Binding-site contacts:
Ligand atom C7 contacts residue ASN1134 of chain 1.C at 3.4 Å.
Ligand atom O5 contacts residue ASN1134 of chain 1.C at 2.4 Å (h-bond).
Ligand atom C1 contacts residue ASN1134 of chain 1.C at 1.4 Å.
Ligand atom C3 contacts residue ASN1134 of chain 1.C at 3.8 Å.
Ligand atom C8 contacts residue ASN1134 of chain 1.C at 4.5 Å.
Ligand atom C4 contacts residue ASN1134 of chain 1.C at 4.2 Å.
Ligand atom C5 contacts residue ASN1134 of chain 1.C at 3.7 Å.
Ligand atom C2 contacts residue ASN1134 of chain 1.C at 2.4 Å.
Ligand atom O7 contacts residue ASN1134 of chain 1.C at 3.5 Å (h-bond).
Ligand atom N2 contacts residue ASN1134 of chain 1.C at 2.9 Å (h-bond).

A protein and the small-molecule ligand that binds it are described below.
Small molecule (SMILES): CC(=O)N[C@H]1[C@H](O[C@H]2[C@H](O)[C@@H](NC(C)=O)CO[C@@H]2CO)O[C@H](CO)[C@@H](O)[C@@H]1O

Sequence of chain 1.C:
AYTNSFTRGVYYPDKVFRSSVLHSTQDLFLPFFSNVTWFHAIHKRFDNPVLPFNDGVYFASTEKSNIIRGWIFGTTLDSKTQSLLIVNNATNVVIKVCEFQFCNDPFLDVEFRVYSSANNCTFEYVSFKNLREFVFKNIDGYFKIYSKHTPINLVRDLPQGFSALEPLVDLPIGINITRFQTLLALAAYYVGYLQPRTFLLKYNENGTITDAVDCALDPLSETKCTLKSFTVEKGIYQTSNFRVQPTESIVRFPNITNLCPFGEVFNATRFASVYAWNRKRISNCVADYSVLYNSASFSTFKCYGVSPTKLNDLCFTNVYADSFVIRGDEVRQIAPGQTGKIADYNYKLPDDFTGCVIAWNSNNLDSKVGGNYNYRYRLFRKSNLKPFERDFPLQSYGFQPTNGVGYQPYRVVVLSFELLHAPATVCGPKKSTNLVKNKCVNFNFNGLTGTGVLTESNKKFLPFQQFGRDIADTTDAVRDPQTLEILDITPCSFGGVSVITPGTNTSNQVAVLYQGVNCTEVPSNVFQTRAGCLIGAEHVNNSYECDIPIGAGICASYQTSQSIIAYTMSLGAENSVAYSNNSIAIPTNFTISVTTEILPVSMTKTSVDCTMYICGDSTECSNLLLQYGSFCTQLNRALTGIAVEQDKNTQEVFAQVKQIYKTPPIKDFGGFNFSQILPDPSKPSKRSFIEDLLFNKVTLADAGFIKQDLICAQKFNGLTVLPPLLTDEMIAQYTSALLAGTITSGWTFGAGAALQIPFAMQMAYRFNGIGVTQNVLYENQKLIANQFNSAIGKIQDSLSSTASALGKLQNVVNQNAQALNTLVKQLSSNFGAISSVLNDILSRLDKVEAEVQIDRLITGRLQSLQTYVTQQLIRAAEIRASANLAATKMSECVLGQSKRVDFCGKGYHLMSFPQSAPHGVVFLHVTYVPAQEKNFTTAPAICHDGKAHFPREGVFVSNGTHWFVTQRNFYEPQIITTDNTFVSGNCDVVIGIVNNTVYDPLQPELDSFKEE